Binding-site contacts:
Ligand atom NAP contacts residue LEU406 of chain 1.B at 3.2 Å (h-bond).
Ligand atom CAV contacts residue GLY408 of chain 1.B at 3.5 Å.
Ligand atom FAG contacts residue GLY309 of chain 1.B at 3.2 Å.
Ligand atom OAF contacts residue GLU380 of chain 1.B at 2.6 Å (salt-bridge).
Ligand atom C contacts residue ASP378 of chain 1.B at 3.1 Å.
Ligand atom O contacts residue ZN1 of chain 1.V at 3.6 Å.
Ligand atom CAU contacts residue LEU411 of chain 1.B at 3.6 Å (hydrophobic).
Ligand atom FAI contacts residue PHE502 of chain 1.B at 3.2 Å.
Ligand atom CA contacts residue LEU406 of chain 1.B at 3.2 Å (hydrophobic).
Ligand atom C contacts residue ZN1 of chain 1.X at 2.9 Å.
Ligand atom OAF contacts residue ZN1 of chain 1.X at 2.3 Å.
Ligand atom NAP contacts residue LYS293 of chain 1.B at 3.5 Å (salt-bridge).
Ligand atom CAJ contacts residue GLY408 of chain 1.B at 3.5 Å.
Ligand atom CAL contacts residue GLY408 of chain 1.B at 3.6 Å.
Ligand atom C contacts residue LEU406 of chain 1.B at 3.6 Å (hydrophobic).
Ligand atom CAY contacts residue GLY408 of chain 1.B at 3.5 Å.
Ligand atom OAF contacts residue LYS293 of chain 1.B at 3.0 Å (salt-bridge).
Ligand atom FAH contacts residue LEU411 of chain 1.B at 3.6 Å.
Ligand atom O contacts residue ASP298 of chain 1.B at 3.0 Å (salt-bridge).
Ligand atom FAH contacts residue PHE502 of chain 1.B at 3.7 Å.
Ligand atom NAP contacts residue ASP378 of chain 1.B at 3.2 Å (salt-bridge).
Ligand atom OAF contacts residue ZN1 of chain 1.V at 1.9 Å.
Ligand atom CAX contacts residue LEU314 of chain 1.B at 3.7 Å (hydrophobic).
Ligand atom C contacts residue ZN1 of chain 1.V at 3.7 Å.
Ligand atom O contacts residue ASP378 of chain 1.B at 2.9 Å (salt-bridge).
Ligand atom OAE contacts residue GLY408 of chain 1.B at 3.4 Å (h-bond).
Ligand atom CAX contacts residue LEU411 of chain 1.B at 3.7 Å (hydrophobic).
Ligand atom O contacts residue LYS305 of chain 1.B at 3.0 Å (salt-bridge).
Ligand atom OAF contacts residue ASP378 of chain 1.B at 3.0 Å (salt-bridge).
Ligand atom OAF contacts residue CO31 of chain 1.W at 2.7 Å (h-bond).
Ligand atom FAI contacts residue MET311 of chain 1.B at 3.6 Å.
Ligand atom NAP contacts residue CO31 of chain 1.W at 2.6 Å (h-bond).
Ligand atom OAF contacts residue ASP298 of chain 1.B at 3.1 Å (salt-bridge).
Ligand atom O contacts residue ZN1 of chain 1.X at 2.2 Å.
Ligand atom OAE contacts residue THR407 of chain 1.B at 3.3 Å.
Ligand atom CAM contacts residue GLY408 of chain 1.B at 3.6 Å.
Ligand atom FAG contacts residue MET311 of chain 1.B at 3.2 Å.
Ligand atom NAP contacts residue ZN1 of chain 1.V at 3.0 Å.
Ligand atom NAP contacts residue ZN1 of chain 1.X at 3.0 Å.
Ligand atom FAH contacts residue ALA496 of chain 1.B at 2.9 Å.

Sequence of chain 1.B:
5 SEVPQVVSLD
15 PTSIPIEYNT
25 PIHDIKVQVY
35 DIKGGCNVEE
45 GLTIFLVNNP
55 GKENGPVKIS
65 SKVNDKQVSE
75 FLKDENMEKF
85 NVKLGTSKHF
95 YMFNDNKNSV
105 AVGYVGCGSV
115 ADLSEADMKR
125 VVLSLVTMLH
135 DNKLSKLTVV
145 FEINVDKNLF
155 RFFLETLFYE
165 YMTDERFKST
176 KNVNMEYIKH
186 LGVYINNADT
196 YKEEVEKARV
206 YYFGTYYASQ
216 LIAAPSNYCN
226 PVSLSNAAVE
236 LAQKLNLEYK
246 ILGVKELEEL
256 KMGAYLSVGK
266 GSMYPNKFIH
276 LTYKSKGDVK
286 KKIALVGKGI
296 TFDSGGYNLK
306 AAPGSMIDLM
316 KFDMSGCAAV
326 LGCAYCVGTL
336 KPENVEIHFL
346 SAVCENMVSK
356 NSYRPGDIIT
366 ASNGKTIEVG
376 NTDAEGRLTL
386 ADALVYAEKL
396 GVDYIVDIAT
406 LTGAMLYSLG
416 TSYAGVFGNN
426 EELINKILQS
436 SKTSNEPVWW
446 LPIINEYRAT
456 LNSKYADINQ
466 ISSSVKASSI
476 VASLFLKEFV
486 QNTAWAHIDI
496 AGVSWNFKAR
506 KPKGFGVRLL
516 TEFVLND

A protein and the small-molecule ligand that binds it are described below.
Small molecule (SMILES): CC(C)(C)C(=O)N[C@@H](C(=O)NO)c1ccc(-c2cc(F)c(F)c(F)c2)cc1